Binding-site contacts:
Ligand atom CG2 contacts residue MGM1 of chain 1.AA at 4.1 Å.
Ligand atom C contacts residue TYR166 of chain 1.E at 3.5 Å (hydrophobic).
Ligand atom O contacts residue TYR166 of chain 1.E at 3.3 Å.
Ligand atom CZ contacts residue MGM1 of chain 1.AA at 3.7 Å.
Ligand atom N contacts residue LYS311 of chain 1.F at 3.4 Å.
Ligand atom C contacts residue ARG173 of chain 1.F at 3.6 Å.
Ligand atom SG contacts residue CYS271 of chain 1.F at 4.0 Å.
Ligand atom SG contacts residue ZN1 of chain 1.X at 2.3 Å.
Ligand atom CE2 contacts residue MGM1 of chain 1.AA at 4.1 Å.
Ligand atom CG1 contacts residue LYS164 of chain 1.E at 4.0 Å.
Ligand atom CB contacts residue HIS321 of chain 1.F at 3.6 Å.
Ligand atom CB contacts residue ZN1 of chain 1.X at 3.5 Å.
Ligand atom CA contacts residue TYR166 of chain 1.E at 3.9 Å (hydrophobic).
Ligand atom CA contacts residue ARG173 of chain 1.F at 3.8 Å.
Ligand atom O contacts residue GLN167 of chain 1.E at 2.8 Å (h-bond).
Ligand atom SG contacts residue LYS311 of chain 1.F at 3.9 Å.
Ligand atom CE1 contacts residue ALA123 of chain 1.F at 3.2 Å (hydrophobic).
Ligand atom O contacts residue LEU320 of chain 1.F at 3.7 Å.
Ligand atom CD1 contacts residue ARG173 of chain 1.F at 4.0 Å.
Ligand atom OXT contacts residue TYR166 of chain 1.E at 3.9 Å.
Ligand atom C contacts residue TYR166 of chain 1.E at 3.7 Å (hydrophobic).
Ligand atom N contacts residue HIS321 of chain 1.F at 4.0 Å.
Ligand atom C contacts residue GLN167 of chain 1.E at 3.9 Å.
Ligand atom O contacts residue TYR166 of chain 1.E at 4.0 Å.
Ligand atom O contacts residue ARG173 of chain 1.F at 2.8 Å (salt-bridge).
Ligand atom SG contacts residue HIS321 of chain 1.F at 3.5 Å (h-bond).
Ligand atom O contacts residue MGM1 of chain 1.AA at 3.8 Å.
Ligand atom CD1 contacts residue LEU320 of chain 1.F at 3.6 Å (hydrophobic).
Ligand atom N contacts residue TYR166 of chain 1.E at 3.7 Å.
Ligand atom CZ contacts residue ALA123 of chain 1.F at 3.4 Å (hydrophobic).
Ligand atom CE2 contacts residue THR49 of chain 1.F at 3.9 Å.
Ligand atom CB contacts residue LYS164 of chain 1.E at 4.1 Å.
Ligand atom CE1 contacts residue MGM1 of chain 1.AA at 3.8 Å.
Ligand atom O contacts residue TYR166 of chain 1.E at 3.3 Å.
Ligand atom O contacts residue MGM1 of chain 1.AA at 3.7 Å.
Ligand atom N contacts residue ARG173 of chain 1.F at 4.1 Å.
Ligand atom O contacts residue LYS311 of chain 1.F at 3.3 Å (salt-bridge).
Ligand atom SG contacts residue ASP269 of chain 1.F at 3.0 Å (salt-bridge).
Ligand atom CA contacts residue TYR166 of chain 1.E at 4.0 Å (hydrophobic).
Ligand atom CB contacts residue SER46 of chain 1.F at 4.0 Å.

Sequence of chain 1.E:
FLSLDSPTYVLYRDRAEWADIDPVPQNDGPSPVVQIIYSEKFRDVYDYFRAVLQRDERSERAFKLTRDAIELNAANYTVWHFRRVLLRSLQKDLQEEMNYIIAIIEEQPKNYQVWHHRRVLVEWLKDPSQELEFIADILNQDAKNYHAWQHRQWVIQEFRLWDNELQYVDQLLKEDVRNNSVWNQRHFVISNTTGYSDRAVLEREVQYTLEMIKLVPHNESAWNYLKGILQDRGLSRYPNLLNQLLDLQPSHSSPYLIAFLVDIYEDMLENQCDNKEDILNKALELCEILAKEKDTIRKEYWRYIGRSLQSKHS

Sequence of chain 1.F:
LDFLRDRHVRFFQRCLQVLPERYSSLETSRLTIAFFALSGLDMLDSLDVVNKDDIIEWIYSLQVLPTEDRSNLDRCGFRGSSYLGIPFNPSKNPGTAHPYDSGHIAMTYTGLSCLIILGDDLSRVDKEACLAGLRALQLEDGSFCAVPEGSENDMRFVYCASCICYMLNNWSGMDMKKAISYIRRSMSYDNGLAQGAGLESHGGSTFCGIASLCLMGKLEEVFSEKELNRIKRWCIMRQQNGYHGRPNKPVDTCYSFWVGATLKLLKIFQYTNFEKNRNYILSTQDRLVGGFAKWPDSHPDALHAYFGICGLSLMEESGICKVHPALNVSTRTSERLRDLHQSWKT

The small molecule below binds the protein below.
Small molecule (SMILES): CC[C@H](C)[C@H](NC(=O)[C@@H](NC(=O)[C@H](CS)NC(=O)[C@@H](N)CCCCN)C(C)C)C(=O)N[C@@H](Cc1ccccc1)C(=O)O